Binding-site contacts:
Ligand atom O7 contacts residue LYS39 of chain 1.B at 2.9 Å (salt-bridge).
Ligand atom O1 contacts residue ILE81 of chain 1.B at 3.6 Å.
Ligand atom O5 contacts residue ARG47 of chain 1.B at 3.6 Å.
Ligand atom C3 contacts residue ARG51 of chain 1.B at 3.8 Å.
Ligand atom C5 contacts residue GLN88 of chain 1.B at 3.6 Å.
Ligand atom C8 contacts residue VAL35 of chain 1.B at 3.8 Å (hydrophobic).
Ligand atom O2 contacts residue LEU55 of chain 1.B at 3.0 Å.
Ligand atom C3 contacts residue ASP48 of chain 1.B at 3.8 Å.
Ligand atom O5 contacts residue ASP48 of chain 1.B at 2.9 Å (salt-bridge).
Ligand atom C5 contacts residue VAL46 of chain 1.B at 3.7 Å (hydrophobic).
Ligand atom O1 contacts residue SER84 of chain 1.B at 2.7 Å (h-bond).
Ligand atom C4 contacts residue ASP48 of chain 1.B at 3.6 Å.
Ligand atom O1 contacts residue ARG28 of chain 1.B at 2.8 Å (salt-bridge).
Ligand atom O4 contacts residue ARG11 of chain 1.A at 2.9 Å (salt-bridge).
Ligand atom O4 contacts residue LYS39 of chain 1.B at 2.8 Å (salt-bridge).
Ligand atom O5 contacts residue VAL46 of chain 1.B at 3.9 Å.
Ligand atom C1 contacts residue SER84 of chain 1.B at 3.8 Å.
Ligand atom C10 contacts residue SER84 of chain 1.B at 3.6 Å.
Ligand atom C5 contacts residue LYS39 of chain 1.B at 3.9 Å.
Ligand atom C10 contacts residue ARG28 of chain 1.B at 3.4 Å.
Ligand atom C5 contacts residue VAL85 of chain 1.B at 3.9 Å (hydrophobic).
Ligand atom C11 contacts residue LYS39 of chain 1.B at 3.5 Å.
Ligand atom C3 contacts residue GLU52 of chain 1.B at 3.6 Å.
Ligand atom C11 contacts residue ARG11 of chain 1.A at 3.6 Å.
Ligand atom C8 contacts residue GLN88 of chain 1.B at 3.6 Å.
Ligand atom C2 contacts residue GLU52 of chain 1.B at 3.8 Å.
Ligand atom O3 contacts residue ARG11 of chain 1.A at 2.9 Å (salt-bridge).
Ligand atom C11 contacts residue VAL35 of chain 1.B at 3.8 Å (hydrophobic).
Ligand atom C4 contacts residue GLU52 of chain 1.B at 3.7 Å.
Ligand atom O5 contacts residue GLU52 of chain 1.B at 2.5 Å (salt-bridge).
Ligand atom C6 contacts residue VAL85 of chain 1.B at 3.7 Å (hydrophobic).
Ligand atom C8 contacts residue LYS39 of chain 1.B at 3.5 Å.
Ligand atom C9 contacts residue SER84 of chain 1.B at 4.0 Å.
Ligand atom O7 contacts residue VAL46 of chain 1.B at 3.7 Å.
Ligand atom C10 contacts residue LEU55 of chain 1.B at 4.0 Å (hydrophobic).
Ligand atom C6 contacts residue SER84 of chain 1.B at 3.4 Å.
Ligand atom O2 contacts residue ARG28 of chain 1.B at 2.9 Å (salt-bridge).
Ligand atom C4 contacts residue VAL46 of chain 1.B at 3.6 Å (hydrophobic).
Ligand atom O7 contacts residue GLN88 of chain 1.B at 2.9 Å (h-bond).
Ligand atom C2 contacts residue ARG51 of chain 1.B at 3.9 Å.

The small molecule below binds the protein below.
Small molecule (SMILES): O=C(O)[C@@H]1C[C@]2(C(=O)O)C=C[C@@H](O)[C@@H](C2)O1

Sequence of chain 1.A:
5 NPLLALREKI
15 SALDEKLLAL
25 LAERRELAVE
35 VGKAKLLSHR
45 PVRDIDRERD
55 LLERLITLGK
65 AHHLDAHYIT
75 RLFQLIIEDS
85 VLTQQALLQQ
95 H

Sequence of chain 1.B:
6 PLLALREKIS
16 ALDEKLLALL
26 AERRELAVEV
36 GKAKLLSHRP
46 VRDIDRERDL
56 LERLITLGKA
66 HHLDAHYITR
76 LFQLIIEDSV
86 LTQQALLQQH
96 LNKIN